Binding-site contacts:
Ligand atom N02 contacts residue LEU189 of chain 1.A at 3.6 Å.
Ligand atom N02 contacts residue CYS122 of chain 1.A at 3.7 Å.
Ligand atom O47 contacts residue GLY46 of chain 1.A at 3.3 Å (h-bond).
Ligand atom C44 contacts residue GLU45 of chain 1.A at 3.7 Å.
Ligand atom C03 contacts residue ALA123 of chain 1.A at 3.7 Å (hydrophobic).
Ligand atom O31 contacts residue ILE104 of chain 1.A at 3.7 Å.
Ligand atom N11 contacts residue ALA123 of chain 1.A at 2.6 Å (h-bond).
Ligand atom C12 contacts residue ALA123 of chain 1.A at 3.3 Å (hydrophobic).
Ligand atom C13 contacts residue ALA123 of chain 1.A at 3.3 Å (hydrophobic).
Ligand atom C28 contacts residue ASP200 of chain 1.A at 3.7 Å.
Ligand atom C38 contacts residue LEU43 of chain 1.A at 3.7 Å (hydrophobic).
Ligand atom C36 contacts residue VAL51 of chain 1.A at 3.7 Å (hydrophobic).
Ligand atom C39 contacts residue PHE48 of chain 1.A at 3.5 Å (hydrophobic).
Ligand atom C06 contacts residue LEU189 of chain 1.A at 3.6 Å (hydrophobic).
Ligand atom C33 contacts residue ASP200 of chain 1.A at 3.3 Å.
Ligand atom O31 contacts residue ALA199 of chain 1.A at 3.5 Å.
Ligand atom C01 contacts residue ALA123 of chain 1.A at 3.5 Å (hydrophobic).
Ligand atom O47 contacts residue GLU45 of chain 1.A at 3.0 Å (salt-bridge).
Ligand atom C45 contacts residue CYS47 of chain 1.A at 3.1 Å (hydrophobic).
Ligand atom C13 contacts residue ALA124 of chain 1.A at 3.6 Å (hydrophobic).
Ligand atom O32 contacts residue LEU120 of chain 1.A at 3.7 Å.
Ligand atom O32 contacts residue LYS73 of chain 1.A at 3.4 Å.
Ligand atom C37 contacts residue LEU43 of chain 1.A at 3.6 Å (hydrophobic).
Ligand atom C26 contacts residue LEU120 of chain 1.A at 3.4 Å (hydrophobic).
Ligand atom C44 contacts residue CYS47 of chain 1.A at 3.6 Å (hydrophobic).
Ligand atom C13 contacts residue LEU43 of chain 1.A at 3.7 Å (hydrophobic).
Ligand atom C46 contacts residue CYS47 of chain 1.A at 1.8 Å (hydrophobic).
Ligand atom C01 contacts residue LEU189 of chain 1.A at 3.5 Å (hydrophobic).
Ligand atom C27 contacts residue LEU120 of chain 1.A at 3.6 Å (hydrophobic).
Ligand atom N02 contacts residue ALA123 of chain 1.A at 2.8 Å (h-bond).
Ligand atom C36 contacts residue LEU43 of chain 1.A at 3.4 Å (hydrophobic).
Ligand atom O35 contacts residue PHE201 of chain 1.A at 3.1 Å.
Ligand atom C13 contacts residue GLY126 of chain 1.A at 3.5 Å.
Ligand atom C01 contacts residue GLU121 of chain 1.A at 3.2 Å.
Ligand atom O31 contacts residue ASP200 of chain 1.A at 3.0 Å (salt-bridge).
Ligand atom C30 contacts residue ILE104 of chain 1.A at 3.7 Å (hydrophobic).
Ligand atom O47 contacts residue CYS47 of chain 1.A at 3.3 Å (h-bond).
Ligand atom C14 contacts residue GLY126 of chain 1.A at 3.7 Å.
Ligand atom N43 contacts residue PHE48 of chain 1.A at 3.5 Å.
Ligand atom C34 contacts residue GLU90 of chain 1.A at 3.5 Å.

Sequence of chain 1.A:
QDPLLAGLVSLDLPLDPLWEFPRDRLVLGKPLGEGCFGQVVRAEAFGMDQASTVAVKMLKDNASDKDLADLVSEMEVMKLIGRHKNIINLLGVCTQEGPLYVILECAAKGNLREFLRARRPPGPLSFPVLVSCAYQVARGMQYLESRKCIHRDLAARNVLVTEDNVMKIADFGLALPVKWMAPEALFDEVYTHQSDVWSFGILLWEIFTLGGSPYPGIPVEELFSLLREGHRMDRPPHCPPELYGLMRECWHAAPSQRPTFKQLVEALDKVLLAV

This protein binds this small molecule.
Small molecule (SMILES): CCC(=O)Nc1ccc(CN2C(=O)N(c3cc(OC)cc(OC)c3)Cc3cnc(Nc4ccc(N5CCN(C)CC5)cc4)nc32)cc1